Binding-site contacts:
Ligand atom N contacts residue GLU126 of chain 1.K at 3.2 Å (salt-bridge).
Ligand atom CG1 contacts residue GLU126 of chain 1.K at 3.8 Å.
Ligand atom C contacts residue GLU126 of chain 1.K at 4.0 Å.
Ligand atom CG2 contacts residue TRP122 of chain 1.K at 3.8 Å (hydrophobic).
Ligand atom CB contacts residue A2G1 of chain 1.LA at 2.4 Å.
Ligand atom CA contacts residue GLU126 of chain 1.K at 4.3 Å.
Ligand atom CA contacts residue GLU126 of chain 1.K at 3.5 Å.
Ligand atom O contacts residue THR125 of chain 1.K at 3.6 Å.
Ligand atom C contacts residue GLU126 of chain 1.K at 4.4 Å.
Ligand atom N contacts residue THR125 of chain 1.K at 4.0 Å.
Ligand atom OG1 contacts residue TRP122 of chain 1.K at 4.4 Å.
Ligand atom CB contacts residue GLU126 of chain 1.K at 4.2 Å.
Ligand atom O contacts residue A2G1 of chain 1.LA at 3.8 Å.
Ligand atom CB contacts residue A2G1 of chain 1.LA at 4.3 Å.
Ligand atom CB contacts residue TYR97 of chain 1.K at 3.4 Å (hydrophobic).
Ligand atom CA contacts residue A2G1 of chain 1.LA at 3.4 Å.
Ligand atom CG2 contacts residue THR125 of chain 1.K at 3.9 Å.
Ligand atom CA contacts residue GLU126 of chain 1.K at 3.7 Å.
Ligand atom N contacts residue GLU126 of chain 1.K at 2.7 Å (salt-bridge).
Ligand atom C contacts residue THR125 of chain 1.K at 3.7 Å.
Ligand atom CB contacts residue A2G1 of chain 1.LA at 4.4 Å.
Ligand atom OG1 contacts residue GLU126 of chain 1.K at 3.6 Å.
Ligand atom O contacts residue TRP122 of chain 1.K at 4.3 Å.
Ligand atom OG1 contacts residue A2G1 of chain 1.LA at 1.3 Å.
Ligand atom CG2 contacts residue GLU126 of chain 1.K at 4.3 Å.
Ligand atom C contacts residue A2G1 of chain 1.LA at 4.3 Å.
Ligand atom C contacts residue GLU126 of chain 1.K at 3.5 Å.
Ligand atom CA contacts residue THR125 of chain 1.K at 4.3 Å.
Ligand atom N contacts residue THR125 of chain 1.K at 3.8 Å.
Ligand atom N contacts residue A2G1 of chain 1.LA at 4.0 Å.
Ligand atom C contacts residue A2G1 of chain 1.LA at 3.4 Å.
Ligand atom N contacts residue A2G1 of chain 1.LA at 3.6 Å.
Ligand atom O contacts residue GLU126 of chain 1.K at 3.6 Å (salt-bridge).
Ligand atom CG2 contacts residue A2G1 of chain 1.LA at 3.6 Å.
Ligand atom O contacts residue A2G1 of chain 1.LA at 3.7 Å.
Ligand atom CB contacts residue GLU126 of chain 1.K at 4.2 Å.
Ligand atom CA contacts residue THR125 of chain 1.K at 4.0 Å.
Ligand atom OG contacts residue A2G1 of chain 1.LA at 3.8 Å.
Ligand atom CB contacts residue PRO103 of chain 1.K at 4.3 Å (hydrophobic).

Sequence of chain 1.K:
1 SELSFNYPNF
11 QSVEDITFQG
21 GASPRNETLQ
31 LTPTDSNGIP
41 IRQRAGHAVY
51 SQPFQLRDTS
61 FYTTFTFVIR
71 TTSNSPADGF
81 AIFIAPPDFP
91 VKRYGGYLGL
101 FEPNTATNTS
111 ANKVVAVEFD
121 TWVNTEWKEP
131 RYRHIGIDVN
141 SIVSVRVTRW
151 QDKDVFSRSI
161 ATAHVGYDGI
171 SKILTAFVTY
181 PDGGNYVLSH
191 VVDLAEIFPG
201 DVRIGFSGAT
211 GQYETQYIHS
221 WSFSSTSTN

The small molecule below binds the protein below.
Small molecule (SMILES): CC(=O)NCC(=O)N[C@H](C(=O)N[C@H](C(=O)N[C@@H](CO)C(=O)N[C@@H](C)C=O)[C@@H](C)O)C(C)C